The protein below binds the small molecule below.
Small molecule (SMILES): CN1Cc2ccccc2NC1=O

Binding-site contacts:
Ligand atom NAH contacts residue ILE116 of chain 2.C at 3.9 Å.
Ligand atom CAA contacts residue ILE116 of chain 2.C at 3.4 Å (hydrophobic).
Ligand atom CAJ contacts residue ILE116 of chain 2.C at 3.5 Å (hydrophobic).
Ligand atom NAL contacts residue ILE116 of chain 2.C at 3.2 Å.
Ligand atom CAI contacts residue ILE116 of chain 2.C at 3.5 Å (hydrophobic).
Ligand atom NAH contacts residue LEU64 of chain 2.C at 4.3 Å.
Ligand atom NAL contacts residue VAL57 of chain 2.C at 3.8 Å.
Ligand atom CAJ contacts residue LEU62 of chain 2.C at 4.2 Å (hydrophobic).
Ligand atom CAG contacts residue ILE116 of chain 2.C at 3.4 Å (hydrophobic).
Ligand atom CAA contacts residue PHE53 of chain 2.C at 4.2 Å (hydrophobic).
Ligand atom CAG contacts residue VAL57 of chain 2.C at 4.2 Å (hydrophobic).
Ligand atom CAE contacts residue LEU62 of chain 2.C at 4.1 Å (hydrophobic).
Ligand atom CAI contacts residue ASN110 of chain 2.C at 3.4 Å.
Ligand atom CAF contacts residue ASN110 of chain 2.C at 3.2 Å.
Ligand atom CAK contacts residue LEU64 of chain 2.C at 4.2 Å (hydrophobic).
Ligand atom CAG contacts residue PRO52 of chain 2.C at 4.3 Å (hydrophobic).
Ligand atom NAH contacts residue ASN110 of chain 2.C at 2.9 Å (h-bond).
Ligand atom OAB contacts residue CYS106 of chain 2.C at 3.9 Å.
Ligand atom CAK contacts residue ASN110 of chain 2.C at 3.4 Å.
Ligand atom CAD contacts residue ASN110 of chain 2.C at 4.4 Å.
Ligand atom CAA contacts residue PRO52 of chain 2.C at 4.0 Å (hydrophobic).
Ligand atom CAA contacts residue VAL57 of chain 2.C at 3.6 Å (hydrophobic).
Ligand atom CAF contacts residue LEU64 of chain 2.C at 4.3 Å (hydrophobic).
Ligand atom OAB contacts residue TYR67 of chain 2.C at 4.2 Å.
Ligand atom OAB contacts residue ILE116 of chain 2.C at 4.1 Å.
Ligand atom CAE contacts residue ILE116 of chain 2.C at 4.2 Å (hydrophobic).
Ligand atom CAI contacts residue VAL57 of chain 2.C at 4.3 Å (hydrophobic).
Ligand atom OAB contacts residue ASN110 of chain 2.C at 2.8 Å (h-bond).
Ligand atom NAH contacts residue TYR109 of chain 2.C at 4.4 Å.
Ligand atom CAK contacts residue ILE116 of chain 2.C at 3.8 Å (hydrophobic).
Ligand atom CAG contacts residue LEU62 of chain 2.C at 4.2 Å (hydrophobic).

Sequence of chain 2.C:
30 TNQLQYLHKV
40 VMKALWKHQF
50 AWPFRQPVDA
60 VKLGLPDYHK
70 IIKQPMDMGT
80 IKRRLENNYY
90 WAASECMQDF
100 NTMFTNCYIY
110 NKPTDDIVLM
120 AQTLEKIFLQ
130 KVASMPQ